The small molecule below binds the protein below.
Small molecule (SMILES): OC[C@@]1(O)OC[C@H](O)[C@@H]1O

Binding-site contacts:
Ligand atom O2 contacts residue HIS119 of chain 1.A at 3.1 Å (h-bond).
Ligand atom C2 contacts residue GLU215 of chain 1.A at 3.8 Å.
Ligand atom O2 contacts residue GLU124 of chain 1.A at 2.9 Å (salt-bridge).
Ligand atom C3 contacts residue LYS122 of chain 1.A at 4.1 Å.
Ligand atom O1 contacts residue HIS199 of chain 1.A at 3.0 Å (h-bond).
Ligand atom C4 contacts residue ARG254 of chain 1.A at 3.9 Å.
Ligand atom C2 contacts residue LYS122 of chain 1.A at 4.1 Å.
Ligand atom O1 contacts residue CO1 of chain 1.B at 2.3 Å.
Ligand atom O1 contacts residue PHE201 of chain 1.A at 3.8 Å.
Ligand atom C4 contacts residue ILE76 of chain 1.A at 3.5 Å (hydrophobic).
Ligand atom O4 contacts residue GLU222 of chain 1.A at 2.7 Å (salt-bridge).
Ligand atom O1 contacts residue GLU124 of chain 1.A at 2.7 Å (salt-bridge).
Ligand atom C1 contacts residue MET106 of chain 1.A at 3.9 Å (hydrophobic).
Ligand atom C1 contacts residue CO1 of chain 1.B at 3.1 Å.
Ligand atom C4 contacts residue GLU222 of chain 1.A at 3.9 Å.
Ligand atom O1 contacts residue TYR126 of chain 1.A at 4.0 Å.
Ligand atom O5 contacts residue CO1 of chain 1.B at 3.4 Å.
Ligand atom O2 contacts residue GLU215 of chain 1.A at 4.0 Å.
Ligand atom C5 contacts residue CYS114 of chain 1.A at 3.8 Å (hydrophobic).
Ligand atom C2 contacts residue GLU124 of chain 1.A at 3.8 Å.
Ligand atom O3 contacts residue LYS122 of chain 1.A at 3.1 Å (salt-bridge).
Ligand atom O1 contacts residue HIS117 of chain 1.A at 3.3 Å (h-bond).
Ligand atom O5 contacts residue CYS114 of chain 1.A at 3.4 Å (h-bond).
Ligand atom O5 contacts residue HIS117 of chain 1.A at 3.1 Å (h-bond).
Ligand atom C2 contacts residue CO1 of chain 1.B at 3.1 Å.
Ligand atom C1 contacts residue PHE201 of chain 1.A at 3.9 Å (hydrophobic).
Ligand atom O4 contacts residue ARG254 of chain 1.A at 3.6 Å (salt-bridge).
Ligand atom O2 contacts residue HIS117 of chain 1.A at 3.5 Å (h-bond).
Ligand atom C3 contacts residue MET106 of chain 1.A at 3.9 Å (hydrophobic).
Ligand atom O1 contacts residue GLU215 of chain 1.A at 3.8 Å.
Ligand atom C1 contacts residue GLU215 of chain 1.A at 3.0 Å.
Ligand atom O4 contacts residue LYS122 of chain 1.A at 3.6 Å.
Ligand atom O2 contacts residue CO1 of chain 1.B at 2.3 Å.
Ligand atom O2 contacts residue LYS122 of chain 1.A at 2.9 Å (salt-bridge).
Ligand atom C2 contacts residue HIS117 of chain 1.A at 3.8 Å.
Ligand atom C3 contacts residue GLU215 of chain 1.A at 3.9 Å.
Ligand atom C3 contacts residue ILE76 of chain 1.A at 3.8 Å (hydrophobic).
Ligand atom O3 contacts residue LYS104 of chain 1.A at 3.9 Å.
Ligand atom C1 contacts residue GLU124 of chain 1.A at 3.3 Å.
Ligand atom O3 contacts residue GLU215 of chain 1.A at 3.3 Å (salt-bridge).

Sequence of chain 1.A:
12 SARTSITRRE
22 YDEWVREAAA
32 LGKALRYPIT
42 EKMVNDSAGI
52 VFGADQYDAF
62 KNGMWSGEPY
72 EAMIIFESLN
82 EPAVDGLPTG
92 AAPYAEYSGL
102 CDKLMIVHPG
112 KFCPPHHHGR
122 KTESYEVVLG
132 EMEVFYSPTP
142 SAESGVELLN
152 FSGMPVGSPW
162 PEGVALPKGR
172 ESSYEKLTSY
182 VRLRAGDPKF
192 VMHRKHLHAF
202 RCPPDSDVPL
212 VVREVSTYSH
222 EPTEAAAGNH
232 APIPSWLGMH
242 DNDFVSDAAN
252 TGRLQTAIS